Sequence of chain 1.B:
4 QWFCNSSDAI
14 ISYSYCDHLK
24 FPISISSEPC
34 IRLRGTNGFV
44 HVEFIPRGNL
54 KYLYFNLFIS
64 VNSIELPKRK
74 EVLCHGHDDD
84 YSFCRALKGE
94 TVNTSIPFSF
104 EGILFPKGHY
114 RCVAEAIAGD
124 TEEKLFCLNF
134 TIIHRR

This small molecule binds to this protein.
Small molecule (SMILES): CC(=O)N[C@H]1CO[C@H](CO)[C@@]2(O[C@@]23O[C@H](CO)[C@@H](O)[C@H](O)[C@H]3NC(C)=O)[C@@H]1O

Binding-site contacts:
Ligand atom C2 contacts residue ASP20 of chain 1.B at 3.2 Å.
Ligand atom N2 contacts residue ASP20 of chain 1.B at 2.6 Å (salt-bridge).
Ligand atom C5 contacts residue ARG114 of chain 1.B at 3.5 Å.
Ligand atom O5 contacts residue ASN132 of chain 1.B at 2.4 Å (h-bond).
Ligand atom C6 contacts residue ARG114 of chain 1.B at 3.7 Å.
Ligand atom C1 contacts residue ASN132 of chain 1.B at 1.5 Å.
Ligand atom C2 contacts residue ASN132 of chain 1.B at 2.4 Å.
Ligand atom C7 contacts residue ASP20 of chain 1.B at 3.6 Å.
Ligand atom C8 contacts residue VAL116 of chain 1.B at 3.6 Å (hydrophobic).
Ligand atom C7 contacts residue ASN132 of chain 1.B at 3.1 Å.
Ligand atom O7 contacts residue CYS19 of chain 1.B at 3.4 Å.
Ligand atom C8 contacts residue ASN132 of chain 1.B at 3.1 Å.
Ligand atom O5 contacts residue ARG114 of chain 1.B at 3.8 Å.
Ligand atom N2 contacts residue ASN132 of chain 1.B at 2.8 Å (h-bond).
Ligand atom C3 contacts residue ASN132 of chain 1.B at 3.8 Å.
Ligand atom O7 contacts residue ASN132 of chain 1.B at 4.1 Å.
Ligand atom C5 contacts residue ASN132 of chain 1.B at 3.7 Å.
Ligand atom O4 contacts residue ARG114 of chain 1.B at 4.4 Å.
Ligand atom O7 contacts residue ASP20 of chain 1.B at 3.2 Å (salt-bridge).
Ligand atom C3 contacts residue ASP20 of chain 1.B at 4.0 Å.
Ligand atom O7 contacts residue ARG114 of chain 1.B at 4.5 Å.
Ligand atom C4 contacts residue ASN132 of chain 1.B at 4.4 Å.
Ligand atom C1 contacts residue ASP20 of chain 1.B at 4.3 Å.
Ligand atom O3 contacts residue ASP20 of chain 1.B at 3.2 Å (salt-bridge).
Ligand atom O5 contacts residue ASP20 of chain 1.B at 4.3 Å.
Ligand atom C7 contacts residue CYS19 of chain 1.B at 4.2 Å (hydrophobic).